Sequence of chain 17.A:
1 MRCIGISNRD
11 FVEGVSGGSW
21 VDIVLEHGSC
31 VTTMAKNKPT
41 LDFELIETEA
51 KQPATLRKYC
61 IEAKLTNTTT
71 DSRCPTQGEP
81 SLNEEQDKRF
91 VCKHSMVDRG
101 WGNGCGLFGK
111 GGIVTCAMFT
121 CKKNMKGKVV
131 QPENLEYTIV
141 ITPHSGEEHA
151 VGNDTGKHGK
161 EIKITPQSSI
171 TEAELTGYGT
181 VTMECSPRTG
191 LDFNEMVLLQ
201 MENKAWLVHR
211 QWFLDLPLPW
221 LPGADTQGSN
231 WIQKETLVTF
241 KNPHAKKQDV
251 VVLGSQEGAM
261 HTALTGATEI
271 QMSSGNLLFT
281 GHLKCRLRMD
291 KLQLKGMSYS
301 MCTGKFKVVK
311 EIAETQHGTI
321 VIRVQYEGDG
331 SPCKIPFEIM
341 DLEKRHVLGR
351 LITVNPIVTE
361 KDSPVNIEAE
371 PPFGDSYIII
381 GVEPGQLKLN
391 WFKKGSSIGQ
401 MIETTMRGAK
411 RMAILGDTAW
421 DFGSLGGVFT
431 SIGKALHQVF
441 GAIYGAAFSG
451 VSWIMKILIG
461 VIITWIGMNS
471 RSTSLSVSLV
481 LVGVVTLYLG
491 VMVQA

A protein and the small-molecule ligand that binds it are described below.
Small molecule (SMILES): CC(=O)N[C@@H]1[C@@H](O)[C@H](O)[C@@H](CO)O[C@H]1O

Binding-site contacts:
Ligand atom C7 contacts residue ASN67 of chain 17.A at 3.9 Å.
Ligand atom O5 contacts residue ASN67 of chain 17.A at 2.4 Å (h-bond).
Ligand atom C1 contacts residue ASN67 of chain 17.A at 1.4 Å.
Ligand atom N2 contacts residue ASN67 of chain 17.A at 2.9 Å (h-bond).
Ligand atom C4 contacts residue ASN67 of chain 17.A at 4.2 Å.
Ligand atom O7 contacts residue ASN67 of chain 17.A at 4.3 Å.
Ligand atom C5 contacts residue ASN67 of chain 17.A at 3.7 Å.
Ligand atom C8 contacts residue ASN67 of chain 17.A at 4.3 Å.
Ligand atom C8 contacts residue MET118 of chain 17.A at 4.3 Å (hydrophobic).
Ligand atom C2 contacts residue ASN67 of chain 17.A at 2.5 Å.
Ligand atom C3 contacts residue ASN67 of chain 17.A at 3.8 Å.
Ligand atom C8 contacts residue PHE90 of chain 17.A at 3.7 Å (hydrophobic).